This small molecule binds to this protein.
Small molecule (SMILES): C[C@@H](O)[C@@H](N)[C@H]1O[C@@H](Sc2ncc(C[C@@H](C(=O)O)[N+](C)(C)C)[nH]2)[C@H](O)[C@@H](O)[C@H]1O

Binding-site contacts:
Ligand atom N3 contacts residue TRP122 of chain 1.C at 4.1 Å.
Ligand atom C2 contacts residue VAL362 of chain 1.C at 3.9 Å (hydrophobic).
Ligand atom O7 contacts residue ILE219 of chain 1.C at 3.2 Å.
Ligand atom C4 contacts residue GDP1 of chain 1.I at 4.0 Å.
Ligand atom C17 contacts residue GLY360 of chain 1.C at 3.6 Å.
Ligand atom N2 contacts residue VAL49 of chain 1.C at 4.0 Å.
Ligand atom O6 contacts residue ALA361 of chain 1.C at 4.1 Å.
Ligand atom O6 contacts residue PRO359 of chain 1.C at 4.0 Å.
Ligand atom O2 contacts residue VAL49 of chain 1.C at 4.0 Å.
Ligand atom C6 contacts residue THR155 of chain 1.C at 3.9 Å.
Ligand atom O4 contacts residue LEU287 of chain 1.C at 3.3 Å.
Ligand atom N4 contacts residue THR155 of chain 1.C at 3.8 Å.
Ligand atom S1 contacts residue THR155 of chain 1.C at 3.9 Å.
Ligand atom N1 contacts residue ILE219 of chain 1.C at 3.7 Å.
Ligand atom C3 contacts residue PHE182 of chain 1.C at 4.0 Å (hydrophobic).
Ligand atom C1 contacts residue GLY48 of chain 1.C at 4.1 Å.
Ligand atom N1 contacts residue PHE182 of chain 1.C at 3.3 Å.
Ligand atom C2 contacts residue TYR52 of chain 1.C at 3.8 Å (hydrophobic).
Ligand atom O2 contacts residue PHE182 of chain 1.C at 4.0 Å.
Ligand atom O6 contacts residue GLY360 of chain 1.C at 4.0 Å.
Ligand atom O6 contacts residue GDP1 of chain 1.I at 3.3 Å (h-bond).
Ligand atom S1 contacts residue PHE182 of chain 1.C at 3.9 Å.
Ligand atom S1 contacts residue VAL49 of chain 1.C at 4.0 Å.
Ligand atom C15 contacts residue GDP1 of chain 1.I at 3.5 Å.
Ligand atom C1 contacts residue GDP1 of chain 1.I at 4.1 Å.
Ligand atom C12 contacts residue TRP122 of chain 1.C at 3.2 Å (hydrophobic).
Ligand atom O6 contacts residue GLU358 of chain 1.C at 3.1 Å (salt-bridge).
Ligand atom C5 contacts residue GDP1 of chain 1.I at 3.7 Å.
Ligand atom N1 contacts residue SER243 of chain 1.C at 3.4 Å (h-bond).
Ligand atom C2 contacts residue GLY48 of chain 1.C at 3.7 Å.
Ligand atom O1 contacts residue GDP1 of chain 1.I at 2.8 Å (h-bond).
Ligand atom C1 contacts residue VAL362 of chain 1.C at 3.5 Å (hydrophobic).
Ligand atom C16 contacts residue GDP1 of chain 1.I at 3.0 Å.
Ligand atom O1 contacts residue VAL362 of chain 1.C at 3.3 Å.
Ligand atom C13 contacts residue TRP122 of chain 1.C at 3.6 Å (hydrophobic).
Ligand atom C17 contacts residue GDP1 of chain 1.I at 3.5 Å.
Ligand atom O1 contacts residue GLY48 of chain 1.C at 3.4 Å.
Ligand atom C1 contacts residue SER243 of chain 1.C at 4.0 Å.
Ligand atom O5 contacts residue GDP1 of chain 1.I at 3.3 Å (h-bond).
Ligand atom O7 contacts residue GLY360 of chain 1.C at 3.4 Å (h-bond).

Sequence of chain 1.C:
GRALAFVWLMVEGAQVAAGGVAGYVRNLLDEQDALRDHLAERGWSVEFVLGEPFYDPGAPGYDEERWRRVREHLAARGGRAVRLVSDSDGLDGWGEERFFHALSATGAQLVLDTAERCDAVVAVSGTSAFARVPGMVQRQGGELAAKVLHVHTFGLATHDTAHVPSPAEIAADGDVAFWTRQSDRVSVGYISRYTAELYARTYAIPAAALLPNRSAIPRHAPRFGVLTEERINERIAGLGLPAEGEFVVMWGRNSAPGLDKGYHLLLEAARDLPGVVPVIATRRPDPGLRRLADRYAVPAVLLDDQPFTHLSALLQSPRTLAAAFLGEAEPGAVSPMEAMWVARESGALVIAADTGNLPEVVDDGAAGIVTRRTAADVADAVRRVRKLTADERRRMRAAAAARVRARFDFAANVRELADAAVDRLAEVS